Binding-site contacts:
Ligand atom N2 contacts residue ASN303 of chain 1.E at 3.1 Å (h-bond).
Ligand atom C3 contacts residue ASN303 of chain 1.E at 4.0 Å.
Ligand atom C6 contacts residue VAL442 of chain 1.E at 4.2 Å (hydrophobic).
Ligand atom N2 contacts residue ILE324 of chain 1.E at 4.2 Å.
Ligand atom C7 contacts residue ILE324 of chain 1.E at 4.4 Å (hydrophobic).
Ligand atom C1 contacts residue ASN303 of chain 1.E at 1.5 Å.
Ligand atom O6 contacts residue VAL442 of chain 1.E at 3.9 Å.
Ligand atom C4 contacts residue ASN303 of chain 1.E at 4.4 Å.
Ligand atom O5 contacts residue ASN303 of chain 1.E at 2.4 Å (h-bond).
Ligand atom C5 contacts residue ASN303 of chain 1.E at 3.8 Å.
Ligand atom C7 contacts residue ASN303 of chain 1.E at 4.1 Å.
Ligand atom C8 contacts residue ILE324 of chain 1.E at 3.9 Å (hydrophobic).
Ligand atom C2 contacts residue ASN303 of chain 1.E at 2.6 Å.

Sequence of chain 1.E:
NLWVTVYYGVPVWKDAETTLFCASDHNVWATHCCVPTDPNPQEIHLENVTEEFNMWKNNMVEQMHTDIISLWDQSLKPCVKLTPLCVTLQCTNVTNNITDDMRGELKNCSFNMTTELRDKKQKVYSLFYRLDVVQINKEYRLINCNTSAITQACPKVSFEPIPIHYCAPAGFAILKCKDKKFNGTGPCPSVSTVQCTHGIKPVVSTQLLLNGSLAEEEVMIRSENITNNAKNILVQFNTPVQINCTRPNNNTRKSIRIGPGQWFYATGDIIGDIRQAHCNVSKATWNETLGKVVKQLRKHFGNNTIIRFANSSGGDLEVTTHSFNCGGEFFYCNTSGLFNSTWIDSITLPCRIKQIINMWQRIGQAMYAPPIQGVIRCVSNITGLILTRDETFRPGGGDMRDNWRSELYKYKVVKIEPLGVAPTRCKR

The protein below binds the small molecule below.
Small molecule (SMILES): CC(=O)N[C@@H]1[C@@H](O)[C@H](O)[C@@H](CO)O[C@H]1O